Binding-site contacts:
Ligand atom CD contacts residue GLU726 of chain 1.A at 3.1 Å.
Ligand atom CD contacts residue SER675 of chain 1.A at 3.9 Å.
Ligand atom OE2 contacts residue GLU726 of chain 1.A at 3.5 Å (salt-bridge).
Ligand atom N contacts residue THR501 of chain 1.A at 3.1 Å (h-bond).
Ligand atom N contacts residue GLU726 of chain 1.A at 3.3 Å (salt-bridge).
Ligand atom CD contacts residue LEU671 of chain 1.A at 3.9 Å (hydrophobic).
Ligand atom OE2 contacts residue THR676 of chain 1.A at 2.4 Å (h-bond).
Ligand atom OXT contacts residue SER675 of chain 1.A at 3.3 Å.
Ligand atom OE2 contacts residue SER675 of chain 1.A at 3.2 Å (h-bond).
Ligand atom C contacts residue SER675 of chain 1.A at 4.0 Å.
Ligand atom O contacts residue TYR471 of chain 1.A at 3.2 Å.
Ligand atom OXT contacts residue ARG506 of chain 1.A at 3.2 Å (salt-bridge).
Ligand atom CA contacts residue GLU726 of chain 1.A at 3.2 Å.
Ligand atom CB contacts residue TYR471 of chain 1.A at 3.5 Å (hydrophobic).
Ligand atom OXT contacts residue TYR471 of chain 1.A at 3.7 Å.
Ligand atom CG contacts residue TYR471 of chain 1.A at 3.7 Å (hydrophobic).
Ligand atom C contacts residue ARG506 of chain 1.A at 4.0 Å.
Ligand atom CG contacts residue LEU671 of chain 1.A at 3.7 Å (hydrophobic).
Ligand atom CG contacts residue SER675 of chain 1.A at 3.7 Å.
Ligand atom C contacts residue PRO499 of chain 1.A at 3.9 Å (hydrophobic).
Ligand atom CD contacts residue THR676 of chain 1.A at 3.4 Å.
Ligand atom C contacts residue TYR471 of chain 1.A at 3.7 Å (hydrophobic).
Ligand atom CG contacts residue GLU726 of chain 1.A at 3.8 Å.
Ligand atom N contacts residue PRO499 of chain 1.A at 3.7 Å.
Ligand atom OXT contacts residue GLY674 of chain 1.A at 3.9 Å.
Ligand atom OXT contacts residue THR501 of chain 1.A at 3.7 Å.
Ligand atom CA contacts residue THR501 of chain 1.A at 3.4 Å.
Ligand atom OE1 contacts residue GLU726 of chain 1.A at 2.8 Å (salt-bridge).
Ligand atom O contacts residue LEU500 of chain 1.A at 3.6 Å.
Ligand atom OE1 contacts residue THR676 of chain 1.A at 3.6 Å.
Ligand atom CG contacts residue GLY674 of chain 1.A at 3.7 Å.
Ligand atom N contacts residue TYR753 of chain 1.A at 3.4 Å.
Ligand atom O contacts residue PRO499 of chain 1.A at 2.9 Å (h-bond).
Ligand atom OE1 contacts residue LEU671 of chain 1.A at 3.8 Å.
Ligand atom O contacts residue ARG506 of chain 1.A at 3.9 Å.
Ligand atom O contacts residue THR501 of chain 1.A at 3.2 Å (h-bond).
Ligand atom OE2 contacts residue LEU671 of chain 1.A at 4.2 Å.
Ligand atom OE2 contacts residue GLY674 of chain 1.A at 3.9 Å.
Ligand atom CB contacts residue GLU726 of chain 1.A at 3.5 Å.
Ligand atom C contacts residue THR501 of chain 1.A at 3.2 Å.

The small molecule below binds the protein below.
Small molecule (SMILES): N[C@@H](CCC(=O)O)C(=O)O

Sequence of chain 1.A:
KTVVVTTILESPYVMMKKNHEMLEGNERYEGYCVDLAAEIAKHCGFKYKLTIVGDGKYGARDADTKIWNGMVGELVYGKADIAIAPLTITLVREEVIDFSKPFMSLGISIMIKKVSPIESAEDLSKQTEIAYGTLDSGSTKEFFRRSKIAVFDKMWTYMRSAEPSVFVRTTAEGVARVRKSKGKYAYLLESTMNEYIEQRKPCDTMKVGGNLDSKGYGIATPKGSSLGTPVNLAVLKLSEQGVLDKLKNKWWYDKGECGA